Sequence of chain 1.B:
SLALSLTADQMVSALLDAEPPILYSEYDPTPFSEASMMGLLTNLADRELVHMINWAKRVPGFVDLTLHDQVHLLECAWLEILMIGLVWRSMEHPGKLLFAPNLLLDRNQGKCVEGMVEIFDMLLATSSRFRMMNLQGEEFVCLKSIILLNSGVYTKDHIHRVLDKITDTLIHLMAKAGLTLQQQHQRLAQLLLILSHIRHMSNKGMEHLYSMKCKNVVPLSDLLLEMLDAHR

Binding-site contacts:
Ligand atom CD1 contacts residue VAL79 of chain 1.B at 3.7 Å (hydrophobic).
Ligand atom CD2 contacts residue GLU83 of chain 1.B at 3.7 Å.
Ligand atom NE2 contacts residue VAL79 of chain 1.B at 3.7 Å.
Ligand atom N contacts residue ILE61 of chain 1.B at 3.9 Å.
Ligand atom CA contacts residue GLU245 of chain 1.B at 3.6 Å.
Ligand atom CA contacts residue GLU245 of chain 1.B at 3.6 Å.
Ligand atom CD1 contacts residue ASP241 of chain 1.B at 3.6 Å.
Ligand atom OE1 contacts residue LEU75 of chain 1.B at 3.3 Å.
Ligand atom C contacts residue GLU245 of chain 1.B at 3.5 Å.
Ligand atom CD1 contacts residue GLU245 of chain 1.B at 4.1 Å.
Ligand atom CD2 contacts residue VAL79 of chain 1.B at 3.6 Å (hydrophobic).
Ligand atom CD2 contacts residue GLN78 of chain 1.B at 4.0 Å.
Ligand atom CD2 contacts residue MET246 of chain 1.B at 4.0 Å (hydrophobic).
Ligand atom CB contacts residue ILE61 of chain 1.B at 3.9 Å (hydrophobic).
Ligand atom C contacts residue LYS65 of chain 1.B at 3.2 Å.
Ligand atom CD2 contacts residue VAL79 of chain 1.B at 3.5 Å (hydrophobic).
Ligand atom NZ contacts residue GLU83 of chain 1.B at 3.2 Å (salt-bridge).
Ligand atom CB contacts residue GLU245 of chain 1.B at 3.5 Å.
Ligand atom CD1 contacts residue ILE61 of chain 1.B at 3.6 Å (hydrophobic).
Ligand atom CB contacts residue LEU75 of chain 1.B at 4.0 Å (hydrophobic).
Ligand atom C contacts residue ILE61 of chain 1.B at 3.8 Å (hydrophobic).
Ligand atom CG contacts residue ILE61 of chain 1.B at 4.0 Å (hydrophobic).
Ligand atom CE contacts residue GLU83 of chain 1.B at 4.1 Å.
Ligand atom O contacts residue ASN62 of chain 1.B at 3.9 Å.
Ligand atom CD1 contacts residue LEU242 of chain 1.B at 3.6 Å (hydrophobic).
Ligand atom O contacts residue ILE61 of chain 1.B at 3.7 Å.
Ligand atom CD2 contacts residue ILE61 of chain 1.B at 3.6 Å (hydrophobic).
Ligand atom CB contacts residue GLU245 of chain 1.B at 3.3 Å.
Ligand atom N contacts residue GLU245 of chain 1.B at 2.7 Å (salt-bridge).
Ligand atom CA contacts residue ILE61 of chain 1.B at 4.1 Å (hydrophobic).
Ligand atom O contacts residue LYS65 of chain 1.B at 2.4 Å (salt-bridge).
Ligand atom CD2 contacts residue LEU75 of chain 1.B at 3.8 Å (hydrophobic).
Ligand atom N contacts residue GLU245 of chain 1.B at 3.8 Å.
Ligand atom CD contacts residue GLU83 of chain 1.B at 3.9 Å.
Ligand atom CD2 contacts residue LEU82 of chain 1.B at 3.7 Å (hydrophobic).
Ligand atom O contacts residue LYS65 of chain 1.B at 3.5 Å.
Ligand atom CD1 contacts residue LEU75 of chain 1.B at 4.1 Å (hydrophobic).
Ligand atom CD2 contacts residue LYS65 of chain 1.B at 4.0 Å.
Ligand atom CG1 contacts residue GLU245 of chain 1.B at 3.5 Å.
Ligand atom CD1 contacts residue GLN78 of chain 1.B at 4.0 Å.

The protein below binds the small molecule below.
Small molecule (SMILES): CC[C@H](C)[C@H](NC(=O)[C@@H](N)CCCCN)C(=O)N[C@@H](CC(C)C)C(=O)N[C@@H](Cc1cnc[nH]1)C(=O)N[C@@H](CCCN=C(N)N)C(=O)N[C@@H](CC(C)C)C(=O)N[C@@H](CC(C)C)C(=O)N[C@@H](CCC(N)=O)C(=O)N[C@H](C=O)CC(=O)O